Binding-site contacts:
Ligand atom C8 contacts residue ALA36 of chain 1.C at 3.6 Å (hydrophobic).
Ligand atom O2' contacts residue VAL47 of chain 1.C at 2.7 Å (h-bond).
Ligand atom C5' contacts residue GLY31 of chain 1.C at 3.6 Å.
Ligand atom O2B contacts residue LYS34 of chain 1.C at 2.8 Å (salt-bridge).
Ligand atom O3A contacts residue GLY33 of chain 1.C at 3.2 Å (h-bond).
Ligand atom O3' contacts residue ASP48 of chain 1.C at 2.8 Å (salt-bridge).
Ligand atom O1B contacts residue LYS34 of chain 1.C at 3.6 Å (salt-bridge).
Ligand atom N3B contacts residue MG1 of chain 1.Q at 3.4 Å.
Ligand atom N2 contacts residue ASP137 of chain 1.C at 2.9 Å (salt-bridge).
Ligand atom O1G contacts residue MG1 of chain 1.Q at 2.1 Å.
Ligand atom O2B contacts residue GLY33 of chain 1.C at 3.1 Å (h-bond).
Ligand atom O6 contacts residue ASN134 of chain 1.C at 3.3 Å (h-bond).
Ligand atom O2G contacts residue GLY78 of chain 1.C at 2.8 Å (h-bond).
Ligand atom PB contacts residue MG1 of chain 1.Q at 3.1 Å.
Ligand atom C6 contacts residue ASP137 of chain 1.C at 3.5 Å.
Ligand atom O2G contacts residue LYS34 of chain 1.C at 2.6 Å (salt-bridge).
Ligand atom O6 contacts residue ASP137 of chain 1.C at 3.5 Å (salt-bridge).
Ligand atom O6 contacts residue LYS135 of chain 1.C at 3.4 Å.
Ligand atom O3' contacts residue GLU49 of chain 1.C at 3.6 Å (salt-bridge).
Ligand atom C3' contacts residue GLU49 of chain 1.C at 3.5 Å.
Ligand atom O1B contacts residue MG1 of chain 1.Q at 1.9 Å.
Ligand atom PG contacts residue MG1 of chain 1.Q at 3.3 Å.
Ligand atom O3G contacts residue PRO52 of chain 1.C at 3.3 Å.
Ligand atom O2' contacts residue PHE46 of chain 1.C at 3.4 Å.
Ligand atom O1A contacts residue SER35 of chain 1.C at 3.3 Å (h-bond).
Ligand atom O6 contacts residue ALA164 of chain 1.C at 2.8 Å (h-bond).
Ligand atom O2' contacts residue ASP48 of chain 1.C at 3.1 Å (salt-bridge).
Ligand atom C2' contacts residue VAL47 of chain 1.C at 3.5 Å (hydrophobic).
Ligand atom O1G contacts residue THR53 of chain 1.C at 2.9 Å (h-bond).
Ligand atom O4' contacts residue LYS135 of chain 1.C at 3.1 Å (salt-bridge).
Ligand atom N1 contacts residue ASP137 of chain 1.C at 2.8 Å (salt-bridge).
Ligand atom O1B contacts residue SER35 of chain 1.C at 2.9 Å (h-bond).
Ligand atom N7 contacts residue ASN134 of chain 1.C at 3.1 Å (h-bond).
Ligand atom O1A contacts residue GLY33 of chain 1.C at 3.3 Å.
Ligand atom O1A contacts residue ALA36 of chain 1.C at 2.7 Å (h-bond).
Ligand atom N3B contacts residue GLY31 of chain 1.C at 3.2 Å (h-bond).
Ligand atom O6 contacts residue SER163 of chain 1.C at 3.4 Å.
Ligand atom O2B contacts residue VAL32 of chain 1.C at 3.2 Å (h-bond).
Ligand atom O2B contacts residue GLY31 of chain 1.C at 3.5 Å (h-bond).
Ligand atom N2 contacts residue LEU138 of chain 1.C at 3.5 Å.

Sequence of chain 1.C:
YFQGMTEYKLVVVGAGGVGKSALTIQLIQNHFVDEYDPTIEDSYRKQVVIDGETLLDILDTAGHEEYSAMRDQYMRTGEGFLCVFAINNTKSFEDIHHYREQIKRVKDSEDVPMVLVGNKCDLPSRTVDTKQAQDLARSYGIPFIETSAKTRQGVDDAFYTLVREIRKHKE

This protein binds this small molecule.
Small molecule (SMILES): Nc1nc2c(ncn2[C@@H]2O[C@H](CO[P](=O)(O)O[P](=O)(O)NP(=O)(O)O)[C@@H](O)[C@H]2O)c(=O)[nH]1